Binding-site contacts:
Ligand atom N2 contacts residue ASN63 of chain 1.D at 2.9 Å (h-bond).
Ligand atom O5 contacts residue TYR94 of chain 1.D at 3.6 Å.
Ligand atom C3 contacts residue ASN63 of chain 1.D at 3.8 Å.
Ligand atom O5 contacts residue ASN63 of chain 1.D at 2.4 Å (h-bond).
Ligand atom C1 contacts residue ASN63 of chain 1.D at 1.4 Å.
Ligand atom O7 contacts residue ASN63 of chain 1.D at 3.0 Å (h-bond).
Ligand atom O6 contacts residue TYR94 of chain 1.D at 3.4 Å (h-bond).
Ligand atom C8 contacts residue GLU62 of chain 1.D at 3.8 Å.
Ligand atom C4 contacts residue ASN63 of chain 1.D at 4.2 Å.
Ligand atom C6 contacts residue TYR94 of chain 1.D at 4.3 Å (hydrophobic).
Ligand atom C8 contacts residue ASN63 of chain 1.D at 4.4 Å.
Ligand atom C2 contacts residue ASN63 of chain 1.D at 2.5 Å.
Ligand atom C7 contacts residue ASN63 of chain 1.D at 3.2 Å.
Ligand atom C5 contacts residue ASN63 of chain 1.D at 3.7 Å.
Ligand atom C1 contacts residue TYR94 of chain 1.D at 4.5 Å (hydrophobic).

Sequence of chain 1.D:
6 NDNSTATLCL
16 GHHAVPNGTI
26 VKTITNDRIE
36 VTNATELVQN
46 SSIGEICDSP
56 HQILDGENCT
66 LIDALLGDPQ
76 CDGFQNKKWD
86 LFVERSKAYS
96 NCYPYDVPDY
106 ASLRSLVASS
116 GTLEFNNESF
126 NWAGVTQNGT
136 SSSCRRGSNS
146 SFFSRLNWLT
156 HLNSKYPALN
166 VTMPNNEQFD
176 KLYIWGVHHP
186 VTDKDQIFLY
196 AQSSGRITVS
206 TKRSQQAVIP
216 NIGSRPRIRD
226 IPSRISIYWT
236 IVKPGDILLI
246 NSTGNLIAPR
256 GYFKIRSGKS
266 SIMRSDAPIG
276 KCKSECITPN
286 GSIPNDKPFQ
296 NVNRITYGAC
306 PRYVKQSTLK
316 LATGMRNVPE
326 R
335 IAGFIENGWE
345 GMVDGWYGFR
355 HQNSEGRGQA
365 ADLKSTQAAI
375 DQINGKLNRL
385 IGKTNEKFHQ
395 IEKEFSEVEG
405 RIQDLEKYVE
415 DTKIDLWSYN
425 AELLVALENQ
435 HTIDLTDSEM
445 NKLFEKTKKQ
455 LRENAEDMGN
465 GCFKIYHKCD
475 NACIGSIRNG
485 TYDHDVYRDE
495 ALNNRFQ

This protein binds this small molecule.
Small molecule (SMILES): CC(=O)N[C@H]1[C@H](O[C@H]2[C@H](O)[C@@H](NC(C)=O)CO[C@@H]2CO)O[C@H](CO)[C@@H](O)[C@@H]1O